Binding-site contacts:
Ligand atom C10 contacts residue THR255 of chain 1.C at 4.0 Å.
Ligand atom C5 contacts residue ILE258 of chain 1.C at 3.8 Å (hydrophobic).
Ligand atom C1 contacts residue ILE202 of chain 1.C at 3.8 Å (hydrophobic).
Ligand atom C8 contacts residue TYR119 of chain 1.C at 2.9 Å (hydrophobic).
Ligand atom C9 contacts residue TYR197 of chain 1.C at 3.1 Å (hydrophobic).
Ligand atom C11 contacts residue ILE258 of chain 1.C at 3.5 Å (hydrophobic).
Ligand atom C6 contacts residue ILE202 of chain 1.C at 3.6 Å (hydrophobic).
Ligand atom C8 contacts residue THR255 of chain 1.C at 3.2 Å.
Ligand atom C1 contacts residue PRO120 of chain 1.C at 3.9 Å (hydrophobic).
Ligand atom C12 contacts residue TYR254 of chain 1.C at 3.2 Å (hydrophobic).
Ligand atom C9 contacts residue VAL242 of chain 1.C at 3.3 Å (hydrophobic).
Ligand atom C7 contacts residue VAL242 of chain 1.C at 4.0 Å (hydrophobic).
Ligand atom C3 contacts residue THR255 of chain 1.C at 3.5 Å.
Ligand atom C3 contacts residue MET205 of chain 1.C at 4.1 Å (hydrophobic).
Ligand atom C7 contacts residue TYR119 of chain 1.C at 4.0 Å (hydrophobic).
Ligand atom C3 contacts residue ILE201 of chain 1.C at 3.5 Å (hydrophobic).
Ligand atom C2 contacts residue THR255 of chain 1.C at 3.2 Å.
Ligand atom C5 contacts residue THR255 of chain 1.C at 3.8 Å.
Ligand atom C12 contacts residue PRO120 of chain 1.C at 3.7 Å (hydrophobic).
Ligand atom O1 contacts residue PRO120 of chain 1.C at 3.0 Å.
Ligand atom C7 contacts residue TYR197 of chain 1.C at 3.5 Å (hydrophobic).
Ligand atom C4 contacts residue MET205 of chain 1.C at 3.8 Å (hydrophobic).
Ligand atom C2 contacts residue ILE201 of chain 1.C at 3.6 Å (hydrophobic).
Ligand atom C11 contacts residue ILE202 of chain 1.C at 3.7 Å (hydrophobic).
Ligand atom C6 contacts residue THR255 of chain 1.C at 3.5 Å.
Ligand atom C9 contacts residue ILE201 of chain 1.C at 3.4 Å (hydrophobic).
Ligand atom O1 contacts residue THR255 of chain 1.C at 4.0 Å.
Ligand atom O1 contacts residue TYR197 of chain 1.C at 3.8 Å.
Ligand atom C4 contacts residue ILE201 of chain 1.C at 4.1 Å (hydrophobic).
Ligand atom C12 contacts residue THR255 of chain 1.C at 3.3 Å.
Ligand atom C4 contacts residue THR255 of chain 1.C at 3.8 Å.
Ligand atom C1 contacts residue THR255 of chain 1.C at 3.3 Å.
Ligand atom C7 contacts residue THR255 of chain 1.C at 3.6 Å.
Ligand atom O1 contacts residue ILE202 of chain 1.C at 3.4 Å.
Ligand atom C10 contacts residue ILE202 of chain 1.C at 3.7 Å (hydrophobic).
Ligand atom C3 contacts residue VAL242 of chain 1.C at 3.7 Å (hydrophobic).
Ligand atom C7 contacts residue ILE201 of chain 1.C at 4.1 Å (hydrophobic).
Ligand atom C12 contacts residue ILE258 of chain 1.C at 3.6 Å (hydrophobic).
Ligand atom C11 contacts residue PLC1 of chain 1.AA at 3.4 Å.
Ligand atom C8 contacts residue VAL242 of chain 1.C at 3.1 Å (hydrophobic).

Sequence of chain 1.C:
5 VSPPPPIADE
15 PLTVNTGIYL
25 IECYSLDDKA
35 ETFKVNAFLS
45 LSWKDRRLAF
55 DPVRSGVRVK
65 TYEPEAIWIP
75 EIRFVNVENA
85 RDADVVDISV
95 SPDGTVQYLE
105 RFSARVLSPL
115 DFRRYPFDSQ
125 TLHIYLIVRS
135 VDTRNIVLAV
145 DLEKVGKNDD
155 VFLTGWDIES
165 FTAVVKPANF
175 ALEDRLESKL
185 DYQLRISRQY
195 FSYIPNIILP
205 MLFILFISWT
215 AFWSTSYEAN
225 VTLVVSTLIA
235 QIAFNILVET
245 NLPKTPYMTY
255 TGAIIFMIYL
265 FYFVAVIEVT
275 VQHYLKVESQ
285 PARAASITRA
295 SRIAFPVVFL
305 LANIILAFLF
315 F

A protein and the small-molecule ligand that binds it are described below.
Small molecule (SMILES): CC(C)c1cccc(C(C)C)c1O